Binding-site contacts:
Ligand atom O14 contacts residue GLU125 of chain 1.D at 3.0 Å (salt-bridge).
Ligand atom CL contacts residue GLU32 of chain 1.D at 3.2 Å.
Ligand atom CE1 contacts residue GLU29 of chain 1.D at 3.6 Å.
Ligand atom CD2 contacts residue TYR30 of chain 1.D at 3.6 Å (hydrophobic).
Ligand atom CL contacts residue TYR30 of chain 1.D at 3.3 Å.
Ligand atom CE contacts residue MN1 of chain 1.CA at 3.0 Å.
Ligand atom CDB contacts residue ILE44 of chain 1.D at 3.7 Å (hydrophobic).
Ligand atom CA contacts residue GLU125 of chain 1.D at 3.5 Å.
Ligand atom CZ contacts residue GLU29 of chain 1.D at 3.1 Å.
Ligand atom CEB contacts residue ILE44 of chain 1.D at 3.5 Å (hydrophobic).
Ligand atom CE contacts residue LYS140 of chain 1.D at 3.7 Å.
Ligand atom OAO contacts residue ILE126 of chain 1.D at 3.1 Å (h-bond).
Ligand atom CA contacts residue MN1 of chain 1.DA at 3.2 Å.
Ligand atom OAO contacts residue MN1 of chain 1.CA at 2.4 Å.
Ligand atom O13 contacts residue GLU86 of chain 1.D at 2.8 Å (salt-bridge).
Ligand atom CA contacts residue HIS47 of chain 1.D at 3.6 Å.
Ligand atom CB contacts residue MN1 of chain 1.DA at 2.9 Å.
Ligand atom CZB contacts residue ILE44 of chain 1.D at 3.8 Å (hydrophobic).
Ligand atom OAO contacts residue HIS47 of chain 1.D at 3.0 Å (h-bond).
Ligand atom O13 contacts residue MN1 of chain 1.DA at 1.8 Å.
Ligand atom O14 contacts residue MN1 of chain 1.CA at 1.9 Å.
Ligand atom CE contacts residue GLU125 of chain 1.D at 3.7 Å.
Ligand atom CB contacts residue GLU86 of chain 1.D at 3.4 Å.
Ligand atom O14 contacts residue HIS47 of chain 1.D at 3.0 Å (h-bond).
Ligand atom CM contacts residue MN1 of chain 1.DA at 3.5 Å.
Ligand atom CI contacts residue SO41 of chain 1.Y at 3.5 Å.
Ligand atom OAO contacts residue GLU125 of chain 1.D at 3.5 Å (salt-bridge).
Ligand atom OAN contacts residue LYS140 of chain 1.D at 3.1 Å (salt-bridge).
Ligand atom OAO contacts residue LYS140 of chain 1.D at 3.5 Å.
Ligand atom CE contacts residue HIS47 of chain 1.D at 3.6 Å.
Ligand atom O13 contacts residue ASP114 of chain 1.D at 3.7 Å.
Ligand atom O14 contacts residue MN1 of chain 1.DA at 2.3 Å.
Ligand atom O14 contacts residue GLU86 of chain 1.D at 3.7 Å.
Ligand atom CO contacts residue GLU86 of chain 1.D at 3.8 Å.
Ligand atom CD2 contacts residue ARG90 of chain 1.D at 3.6 Å.
Ligand atom CE1 contacts residue ARG88 of chain 1.D at 3.7 Å.
Ligand atom CE2 contacts residue TYR30 of chain 1.D at 3.8 Å (hydrophobic).
Ligand atom O14 contacts residue ASP114 of chain 1.D at 3.0 Å (salt-bridge).
Ligand atom CP contacts residue SO41 of chain 1.Y at 3.4 Å.
Ligand atom CA contacts residue MN1 of chain 1.CA at 2.8 Å.

Sequence of chain 1.D:
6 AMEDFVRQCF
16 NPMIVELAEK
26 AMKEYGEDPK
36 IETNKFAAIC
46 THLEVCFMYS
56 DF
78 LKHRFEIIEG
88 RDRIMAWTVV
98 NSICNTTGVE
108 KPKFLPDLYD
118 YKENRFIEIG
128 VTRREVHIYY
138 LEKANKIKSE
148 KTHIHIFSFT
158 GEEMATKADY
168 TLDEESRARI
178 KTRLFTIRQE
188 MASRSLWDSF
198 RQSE

The small molecule below binds the protein below.
Small molecule (SMILES): O=C(O)/C(O)=C/C(=O)[C@]1(Cc2ccc(Cl)cc2)CCCN(Cc2ccccc2)C1